Sequence of chain 1.B:
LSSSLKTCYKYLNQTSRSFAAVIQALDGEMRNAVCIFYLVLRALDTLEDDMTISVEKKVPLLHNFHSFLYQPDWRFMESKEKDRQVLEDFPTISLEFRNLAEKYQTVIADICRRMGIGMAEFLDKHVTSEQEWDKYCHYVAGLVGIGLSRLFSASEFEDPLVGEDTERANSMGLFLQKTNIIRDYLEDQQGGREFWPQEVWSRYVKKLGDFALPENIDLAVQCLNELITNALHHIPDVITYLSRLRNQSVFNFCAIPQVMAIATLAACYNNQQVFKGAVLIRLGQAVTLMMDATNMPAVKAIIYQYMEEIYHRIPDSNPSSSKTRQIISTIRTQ

This protein binds this small molecule.
Small molecule (SMILES): CCCCCCCCCC[n+]1ccn(CC(O)(P(=O)([O-])O)P(=O)(O)O)c1

Binding-site contacts:
Ligand atom CAJ contacts residue VAL165 of chain 1.B at 3.9 Å (hydrophobic).
Ligand atom CAP contacts residue 8PH1 of chain 1.K at 4.1 Å.
Ligand atom CAJ contacts residue ASP70 of chain 1.B at 3.6 Å.
Ligand atom CAN contacts residue GLY198 of chain 1.B at 4.1 Å.
Ligand atom CAJ contacts residue GLN202 of chain 1.B at 4.1 Å.
Ligand atom OAB contacts residue ASN205 of chain 1.B at 3.5 Å (h-bond).
Ligand atom CAO contacts residue 8PH1 of chain 1.K at 3.8 Å.
Ligand atom OAE contacts residue ASP209 of chain 1.B at 3.8 Å.
Ligand atom NAW contacts residue ASP70 of chain 1.B at 3.9 Å.
Ligand atom OAG contacts residue ARG67 of chain 1.B at 3.9 Å.
Ligand atom CAI contacts residue ASP70 of chain 1.B at 4.1 Å.
Ligand atom CAO contacts residue VAL169 of chain 1.B at 3.7 Å (hydrophobic).
Ligand atom CAA contacts residue CYS279 of chain 1.B at 3.7 Å (hydrophobic).
Ligand atom CAP contacts residue LEU201 of chain 1.B at 3.4 Å (hydrophobic).
Ligand atom OAH contacts residue ASP74 of chain 1.B at 2.8 Å (salt-bridge).
Ligand atom CAR contacts residue ALA166 of chain 1.B at 3.9 Å (hydrophobic).
Ligand atom OAB contacts residue GLN202 of chain 1.B at 4.0 Å.
Ligand atom CAS contacts residue ALA166 of chain 1.B at 3.5 Å (hydrophobic).
Ligand atom CAL contacts residue GLY170 of chain 1.B at 3.6 Å.
Ligand atom CAQ contacts residue 8PH1 of chain 1.K at 3.8 Å.
Ligand atom OAG contacts residue ASP74 of chain 1.B at 4.0 Å.
Ligand atom CAS contacts residue VAL165 of chain 1.B at 3.4 Å (hydrophobic).
Ligand atom CAM contacts residue LEU173 of chain 1.B at 3.4 Å (hydrophobic).
Ligand atom CAA contacts residue LEU173 of chain 1.B at 4.2 Å (hydrophobic).
Ligand atom CAP contacts residue GLY198 of chain 1.B at 4.2 Å.
Ligand atom OAF contacts residue GLN202 of chain 1.B at 3.9 Å.
Ligand atom CAU contacts residue ASP70 of chain 1.B at 3.8 Å.
Ligand atom CAL contacts residue LEU173 of chain 1.B at 4.2 Å (hydrophobic).
Ligand atom CAL contacts residue MET197 of chain 1.B at 3.6 Å (hydrophobic).
Ligand atom CAR contacts residue VAL169 of chain 1.B at 3.8 Å (hydrophobic).
Ligand atom PAZ contacts residue ASP74 of chain 1.B at 4.0 Å.
Ligand atom CAS contacts residue GLN202 of chain 1.B at 3.9 Å.
Ligand atom CAA contacts residue MET197 of chain 1.B at 4.0 Å (hydrophobic).
Ligand atom NAV contacts residue VAL165 of chain 1.B at 4.0 Å.
Ligand atom CAN contacts residue GLY170 of chain 1.B at 3.7 Å.
Ligand atom CAI contacts residue GLN202 of chain 1.B at 3.6 Å.
Ligand atom CAQ contacts residue LEU201 of chain 1.B at 3.8 Å (hydrophobic).
Ligand atom CAI contacts residue VAL165 of chain 1.B at 3.1 Å (hydrophobic).
Ligand atom NAV contacts residue GLN202 of chain 1.B at 3.9 Å.
Ligand atom CAM contacts residue GLY170 of chain 1.B at 4.0 Å.